Sequence of chain 1.B:
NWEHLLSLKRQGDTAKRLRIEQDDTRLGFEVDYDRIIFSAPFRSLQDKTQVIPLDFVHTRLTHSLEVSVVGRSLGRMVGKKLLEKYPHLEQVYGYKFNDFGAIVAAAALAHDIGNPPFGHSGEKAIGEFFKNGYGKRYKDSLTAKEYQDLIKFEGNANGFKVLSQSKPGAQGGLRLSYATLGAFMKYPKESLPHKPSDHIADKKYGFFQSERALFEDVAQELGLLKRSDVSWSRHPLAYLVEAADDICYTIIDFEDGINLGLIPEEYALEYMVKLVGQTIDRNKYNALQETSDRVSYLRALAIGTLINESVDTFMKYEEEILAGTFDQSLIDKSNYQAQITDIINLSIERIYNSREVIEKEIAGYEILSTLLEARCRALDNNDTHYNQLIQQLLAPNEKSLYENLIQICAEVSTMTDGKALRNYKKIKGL

A protein and the small-molecule ligand that binds it are described below.
Small molecule (SMILES): Nc1ncnc2c1ncn2[C@H]1C[C@H](O)[C@@H](CO[P](=O)(O)O[P](=O)(O)OP(=O)(O)O)O1

Sequence of chain 1.A:
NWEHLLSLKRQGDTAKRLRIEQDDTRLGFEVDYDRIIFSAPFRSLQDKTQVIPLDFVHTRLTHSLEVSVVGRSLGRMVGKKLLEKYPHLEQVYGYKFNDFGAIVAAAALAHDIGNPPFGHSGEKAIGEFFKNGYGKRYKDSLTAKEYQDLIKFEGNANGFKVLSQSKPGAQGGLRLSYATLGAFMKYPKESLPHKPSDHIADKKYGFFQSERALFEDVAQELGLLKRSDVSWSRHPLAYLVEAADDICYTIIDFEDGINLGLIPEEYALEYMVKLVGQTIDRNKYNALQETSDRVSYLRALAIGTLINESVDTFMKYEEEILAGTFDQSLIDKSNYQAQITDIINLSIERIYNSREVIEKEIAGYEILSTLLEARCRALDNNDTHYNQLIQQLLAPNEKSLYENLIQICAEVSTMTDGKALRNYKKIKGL

Binding-site contacts:
Ligand atom C8 contacts residue ALA330 of chain 1.A at 3.5 Å (hydrophobic).
Ligand atom C8 contacts residue GLY334 of chain 1.A at 4.1 Å.
Ligand atom N7 contacts residue ALA330 of chain 1.A at 4.1 Å.
Ligand atom O5' contacts residue ARG50 of chain 1.B at 3.1 Å (salt-bridge).
Ligand atom C6 contacts residue ILE337 of chain 1.A at 3.8 Å (hydrophobic).
Ligand atom N1 contacts residue ARG50 of chain 1.B at 3.7 Å.
Ligand atom C4 contacts residue ARG50 of chain 1.B at 3.9 Å.
Ligand atom C3' contacts residue ALA330 of chain 1.A at 3.3 Å (hydrophobic).
Ligand atom N3 contacts residue ASP58 of chain 1.B at 3.8 Å.
Ligand atom O2B contacts residue ALA330 of chain 1.A at 4.1 Å.
Ligand atom C2 contacts residue ASP58 of chain 1.B at 3.6 Å.
Ligand atom C8 contacts residue ILE333 of chain 1.A at 4.1 Å (hydrophobic).
Ligand atom O2A contacts residue VAL55 of chain 1.B at 3.9 Å.
Ligand atom C4 contacts residue ILE333 of chain 1.A at 4.1 Å (hydrophobic).
Ligand atom N1 contacts residue SER100 of chain 1.A at 3.1 Å (h-bond).
Ligand atom O1A contacts residue VAL55 of chain 1.B at 4.0 Å.
Ligand atom O3' contacts residue ARG329 of chain 1.A at 3.2 Å (salt-bridge).
Ligand atom N7 contacts residue GLY334 of chain 1.A at 3.7 Å.
Ligand atom C2 contacts residue SER100 of chain 1.A at 3.9 Å.
Ligand atom C2 contacts residue ARG50 of chain 1.B at 4.1 Å.
Ligand atom O2A contacts residue ARG50 of chain 1.B at 2.8 Å (salt-bridge).
Ligand atom N6 contacts residue SER100 of chain 1.A at 4.0 Å.
Ligand atom C5 contacts residue ARG50 of chain 1.B at 3.8 Å.
Ligand atom N6 contacts residue ARG50 of chain 1.B at 3.7 Å.
Ligand atom O2B contacts residue LEU331 of chain 1.A at 3.6 Å.
Ligand atom C1' contacts residue ILE333 of chain 1.A at 4.0 Å (hydrophobic).
Ligand atom O1B contacts residue ALA330 of chain 1.A at 3.8 Å.
Ligand atom C5' contacts residue ARG50 of chain 1.B at 3.9 Å.
Ligand atom N9 contacts residue ILE333 of chain 1.A at 3.8 Å.
Ligand atom C5' contacts residue ARG59 of chain 1.B at 4.0 Å.
Ligand atom C6 contacts residue ARG50 of chain 1.B at 3.7 Å.
Ligand atom C6 contacts residue SER100 of chain 1.A at 4.0 Å.
Ligand atom O1A contacts residue ARG59 of chain 1.B at 3.1 Å (salt-bridge).
Ligand atom C1' contacts residue PHE62 of chain 1.B at 4.0 Å (hydrophobic).
Ligand atom C2' contacts residue ALA330 of chain 1.A at 3.6 Å (hydrophobic).
Ligand atom O3' contacts residue ALA330 of chain 1.A at 2.6 Å.
Ligand atom O4' contacts residue PHE62 of chain 1.B at 3.6 Å.
Ligand atom N1 contacts residue ILE337 of chain 1.A at 3.6 Å.
Ligand atom C2 contacts residue ILE337 of chain 1.A at 3.9 Å (hydrophobic).
Ligand atom PA contacts residue ARG50 of chain 1.B at 3.5 Å.